Binding-site contacts:
Ligand atom O6 contacts residue TYR222 of chain 1.J at 3.5 Å.
Ligand atom PB contacts residue MG1 of chain 1.FA at 3.5 Å.
Ligand atom O2B contacts residue GLN11 of chain 1.J at 3.5 Å (h-bond).
Ligand atom O1G contacts residue GLU254 of chain 1.I at 3.2 Å (salt-bridge).
Ligand atom O1A contacts residue CYS12 of chain 1.J at 3.1 Å (h-bond).
Ligand atom O1A contacts residue GLN11 of chain 1.J at 3.4 Å (h-bond).
Ligand atom C2' contacts residue TYR222 of chain 1.J at 3.2 Å (hydrophobic).
Ligand atom C2 contacts residue ASN226 of chain 1.J at 3.6 Å.
Ligand atom O3G contacts residue ALA97 of chain 1.J at 3.2 Å (h-bond).
Ligand atom O3B contacts residue THR143 of chain 1.J at 3.0 Å (h-bond).
Ligand atom N7 contacts residue TYR222 of chain 1.J at 3.6 Å.
Ligand atom N1 contacts residue ASN226 of chain 1.J at 2.7 Å (h-bond).
Ligand atom O6 contacts residue ASN226 of chain 1.J at 2.8 Å (h-bond).
Ligand atom C8 contacts residue CYS12 of chain 1.J at 3.7 Å (hydrophobic).
Ligand atom C2 contacts residue ASN204 of chain 1.J at 3.4 Å.
Ligand atom N3 contacts residue TYR222 of chain 1.J at 3.7 Å.
Ligand atom O1G contacts residue MG1 of chain 1.FA at 2.6 Å.
Ligand atom C6 contacts residue TYR222 of chain 1.J at 3.5 Å (hydrophobic).
Ligand atom O1B contacts residue GLY10 of chain 1.J at 3.6 Å.
Ligand atom O2G contacts residue ASN99 of chain 1.J at 2.9 Å (h-bond).
Ligand atom O2G contacts residue GLY142 of chain 1.J at 3.2 Å (h-bond).
Ligand atom O1B contacts residue THR143 of chain 1.J at 3.5 Å.
Ligand atom O2A contacts residue GLN11 of chain 1.J at 3.4 Å.
Ligand atom O2' contacts residue TYR222 of chain 1.J at 2.5 Å (h-bond).
Ligand atom O6 contacts residue GLN15 of chain 1.J at 3.7 Å.
Ligand atom N3 contacts residue ASN204 of chain 1.J at 3.1 Å (h-bond).
Ligand atom O3B contacts residue GLY142 of chain 1.J at 3.4 Å (h-bond).
Ligand atom O1B contacts residue GLY144 of chain 1.J at 3.1 Å (h-bond).
Ligand atom O2B contacts residue MG1 of chain 1.FA at 1.9 Å.
Ligand atom N7 contacts residue GLN15 of chain 1.J at 3.5 Å (h-bond).
Ligand atom N2 contacts residue ASN204 of chain 1.J at 2.7 Å (h-bond).
Ligand atom C3' contacts residue ASP177 of chain 1.J at 3.7 Å.
Ligand atom O3' contacts residue GLU181 of chain 1.J at 3.7 Å.
Ligand atom N3 contacts residue CYS12 of chain 1.J at 3.6 Å (h-bond).
Ligand atom C4 contacts residue CYS12 of chain 1.J at 3.4 Å (hydrophobic).
Ligand atom N1 contacts residue TYR222 of chain 1.J at 3.5 Å.
Ligand atom PG contacts residue MG1 of chain 1.FA at 3.5 Å.
Ligand atom C4 contacts residue TYR222 of chain 1.J at 3.7 Å (hydrophobic).
Ligand atom C6 contacts residue ASN226 of chain 1.J at 3.3 Å.
Ligand atom O3G contacts residue THR143 of chain 1.J at 3.1 Å (h-bond).

Sequence of chain 1.I:
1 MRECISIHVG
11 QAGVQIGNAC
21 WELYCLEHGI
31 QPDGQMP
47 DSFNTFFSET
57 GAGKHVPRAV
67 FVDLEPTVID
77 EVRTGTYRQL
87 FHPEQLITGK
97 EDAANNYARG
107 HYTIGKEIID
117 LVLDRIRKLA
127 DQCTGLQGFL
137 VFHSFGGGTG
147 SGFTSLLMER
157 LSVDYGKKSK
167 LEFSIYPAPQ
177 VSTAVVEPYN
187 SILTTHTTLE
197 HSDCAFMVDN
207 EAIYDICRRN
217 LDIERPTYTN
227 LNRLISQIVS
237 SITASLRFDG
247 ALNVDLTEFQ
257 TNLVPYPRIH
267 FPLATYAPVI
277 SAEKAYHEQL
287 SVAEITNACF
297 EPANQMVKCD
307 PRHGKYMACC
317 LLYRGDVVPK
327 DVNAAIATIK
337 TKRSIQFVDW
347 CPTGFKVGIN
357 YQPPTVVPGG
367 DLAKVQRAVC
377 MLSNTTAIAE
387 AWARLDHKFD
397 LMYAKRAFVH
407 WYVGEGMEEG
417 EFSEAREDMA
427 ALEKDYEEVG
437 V

Sequence of chain 1.J:
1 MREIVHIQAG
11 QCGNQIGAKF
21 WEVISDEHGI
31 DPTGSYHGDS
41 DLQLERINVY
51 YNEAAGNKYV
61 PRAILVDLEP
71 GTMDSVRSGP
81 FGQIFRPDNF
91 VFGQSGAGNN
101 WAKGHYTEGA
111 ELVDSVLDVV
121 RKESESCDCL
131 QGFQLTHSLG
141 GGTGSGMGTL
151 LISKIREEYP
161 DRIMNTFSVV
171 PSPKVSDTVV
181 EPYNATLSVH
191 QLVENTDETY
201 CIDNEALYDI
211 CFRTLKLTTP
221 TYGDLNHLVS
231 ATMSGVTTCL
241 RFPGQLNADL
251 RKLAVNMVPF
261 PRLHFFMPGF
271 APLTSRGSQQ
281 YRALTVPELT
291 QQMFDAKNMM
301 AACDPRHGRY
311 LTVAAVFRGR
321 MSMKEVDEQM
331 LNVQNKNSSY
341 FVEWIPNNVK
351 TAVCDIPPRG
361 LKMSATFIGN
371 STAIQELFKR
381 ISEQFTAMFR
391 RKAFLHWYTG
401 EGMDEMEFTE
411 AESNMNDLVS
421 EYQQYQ

This small molecule binds to this protein.
Small molecule (SMILES): Nc1nc2c(ncn2[C@@H]2O[C@H](CO[P](=O)(O)C[P](=O)(O)OP(=O)(O)O)[C@@H](O)[C@H]2O)c(=O)[nH]1